Sequence of chain 1.A:
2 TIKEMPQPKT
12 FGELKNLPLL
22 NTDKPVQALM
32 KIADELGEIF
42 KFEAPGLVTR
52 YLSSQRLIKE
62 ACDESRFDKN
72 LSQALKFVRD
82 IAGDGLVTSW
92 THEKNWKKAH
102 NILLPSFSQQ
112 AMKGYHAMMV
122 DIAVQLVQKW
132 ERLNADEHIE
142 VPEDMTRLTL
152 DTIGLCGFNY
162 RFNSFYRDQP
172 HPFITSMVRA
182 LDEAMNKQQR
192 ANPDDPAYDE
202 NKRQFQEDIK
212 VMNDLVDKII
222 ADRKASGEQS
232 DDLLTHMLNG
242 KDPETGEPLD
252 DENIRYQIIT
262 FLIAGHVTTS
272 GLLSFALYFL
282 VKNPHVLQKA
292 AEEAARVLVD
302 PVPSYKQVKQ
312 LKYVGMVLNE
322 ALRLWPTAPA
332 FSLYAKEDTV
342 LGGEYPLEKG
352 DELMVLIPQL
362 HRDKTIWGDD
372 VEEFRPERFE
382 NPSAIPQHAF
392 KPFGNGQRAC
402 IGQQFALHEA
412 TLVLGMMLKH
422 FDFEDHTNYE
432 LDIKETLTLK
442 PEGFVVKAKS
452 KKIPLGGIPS

Binding-site contacts:
Ligand atom N14 contacts residue THR269 of chain 1.A at 4.1 Å.
Ligand atom C5 contacts residue ILE264 of chain 1.A at 4.1 Å (hydrophobic).
Ligand atom C13 contacts residue HEM1 of chain 1.B at 3.2 Å.
Ligand atom C9 contacts residue HEM1 of chain 1.B at 4.1 Å.
Ligand atom C6 contacts residue ILE264 of chain 1.A at 3.5 Å (hydrophobic).
Ligand atom C4 contacts residue VAL88 of chain 1.A at 4.0 Å (hydrophobic).
Ligand atom N14 contacts residue ALA265 of chain 1.A at 3.7 Å.
Ligand atom N1 contacts residue ILE264 of chain 1.A at 4.2 Å.
Ligand atom N14 contacts residue HEM1 of chain 1.B at 2.6 Å.
Ligand atom C17 contacts residue THR269 of chain 1.A at 3.8 Å.
Ligand atom C6 contacts residue LEU182 of chain 1.A at 3.7 Å (hydrophobic).
Ligand atom C11 contacts residue HEM1 of chain 1.B at 4.0 Å.
Ligand atom C11 contacts residue VAL88 of chain 1.A at 3.5 Å (hydrophobic).
Ligand atom N1 contacts residue LEU182 of chain 1.A at 3.7 Å.
Ligand atom N1 contacts residue LEU438 of chain 1.A at 4.3 Å.
Ligand atom C13 contacts residue ALA265 of chain 1.A at 4.4 Å (hydrophobic).
Ligand atom C2 contacts residue THR439 of chain 1.A at 4.1 Å.
Ligand atom C2 contacts residue LEU438 of chain 1.A at 4.3 Å (hydrophobic).
Ligand atom C17 contacts residue THR439 of chain 1.A at 4.4 Å.
Ligand atom C16 contacts residue THR269 of chain 1.A at 3.2 Å.
Ligand atom C5 contacts residue VAL79 of chain 1.A at 4.0 Å (hydrophobic).
Ligand atom C15 contacts residue THR269 of chain 1.A at 3.1 Å.
Ligand atom C12 contacts residue HEM1 of chain 1.B at 4.3 Å.
Ligand atom O8 contacts residue LEU438 of chain 1.A at 4.2 Å.
Ligand atom C9 contacts residue ALA329 of chain 1.A at 3.6 Å (hydrophobic).
Ligand atom C6 contacts residue VAL79 of chain 1.A at 4.2 Å (hydrophobic).
Ligand atom C15 contacts residue HEM1 of chain 1.B at 3.4 Å.
Ligand atom C15 contacts residue ALA265 of chain 1.A at 3.0 Å (hydrophobic).
Ligand atom C16 contacts residue ALA265 of chain 1.A at 3.7 Å (hydrophobic).

A small-molecule ligand and the protein it binds are described below.
Small molecule (SMILES): CC(C)(C(=O)c1cccnc1)c1cccnc1